Sequence of chain 1.B:
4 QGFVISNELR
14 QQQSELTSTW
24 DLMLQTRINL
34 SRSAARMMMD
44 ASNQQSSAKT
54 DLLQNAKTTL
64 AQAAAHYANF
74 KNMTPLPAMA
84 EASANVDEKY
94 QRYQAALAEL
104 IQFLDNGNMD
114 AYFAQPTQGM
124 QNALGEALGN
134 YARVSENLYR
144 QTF

Binding-site contacts:
Ligand atom N contacts residue GLN118 of chain 1.A at 2.9 Å (h-bond).
Ligand atom OXT contacts residue ARG30 of chain 1.A at 2.7 Å (salt-bridge).
Ligand atom CG contacts residue ARG35 of chain 1.B at 3.6 Å.
Ligand atom OXT contacts residue GLN121 of chain 1.A at 4.5 Å.
Ligand atom O contacts residue ARG35 of chain 1.B at 4.3 Å.
Ligand atom C contacts residue ARG35 of chain 1.B at 3.9 Å.
Ligand atom O contacts residue THR120 of chain 1.A at 3.6 Å (h-bond).
Ligand atom C contacts residue LEU103 of chain 1.A at 4.4 Å (hydrophobic).
Ligand atom CA contacts residue THR120 of chain 1.A at 3.2 Å.
Ligand atom CB contacts residue PHE116 of chain 1.A at 4.0 Å (hydrophobic).
Ligand atom OXT contacts residue ARG35 of chain 1.B at 3.3 Å (salt-bridge).
Ligand atom OD1 contacts residue PHE116 of chain 1.A at 3.6 Å.
Ligand atom OXT contacts residue THR120 of chain 1.A at 3.2 Å (h-bond).
Ligand atom O contacts residue ARG30 of chain 1.A at 2.9 Å (salt-bridge).
Ligand atom N contacts residue THR120 of chain 1.A at 3.0 Å (h-bond).
Ligand atom OD1 contacts residue TYR115 of chain 1.A at 4.4 Å.
Ligand atom C contacts residue ARG30 of chain 1.A at 3.1 Å.
Ligand atom N contacts residue TYR115 of chain 1.A at 3.0 Å (h-bond).
Ligand atom CB contacts residue TYR115 of chain 1.A at 3.1 Å (hydrophobic).
Ligand atom CA contacts residue TYR115 of chain 1.A at 3.2 Å (hydrophobic).
Ligand atom O contacts residue TYR115 of chain 1.A at 4.5 Å.
Ligand atom OD2 contacts residue PHE116 of chain 1.A at 3.7 Å.
Ligand atom CA contacts residue GLN118 of chain 1.A at 4.2 Å.
Ligand atom CG contacts residue PHE116 of chain 1.A at 3.6 Å (hydrophobic).
Ligand atom OD2 contacts residue ARG35 of chain 1.B at 3.3 Å (salt-bridge).
Ligand atom N contacts residue PHE116 of chain 1.A at 3.6 Å.
Ligand atom OD1 contacts residue ARG39 of chain 1.B at 2.7 Å (salt-bridge).
Ligand atom OD2 contacts residue TYR115 of chain 1.A at 4.0 Å.
Ligand atom CG contacts residue ARG39 of chain 1.B at 3.4 Å.
Ligand atom O contacts residue LEU103 of chain 1.A at 4.1 Å.
Ligand atom CG contacts residue TYR115 of chain 1.A at 4.1 Å (hydrophobic).
Ligand atom C contacts residue THR120 of chain 1.A at 3.1 Å.
Ligand atom CA contacts residue LEU103 of chain 1.A at 4.0 Å (hydrophobic).
Ligand atom OXT contacts residue GLN118 of chain 1.A at 4.4 Å.
Ligand atom OD1 contacts residue ARG35 of chain 1.B at 3.3 Å (salt-bridge).
Ligand atom OD2 contacts residue ARG39 of chain 1.B at 2.9 Å (salt-bridge).

A protein and the small-molecule ligand that binds it are described below.
Small molecule (SMILES): N[C@@H](CC(=O)O)C(=O)O

Sequence of chain 1.A:
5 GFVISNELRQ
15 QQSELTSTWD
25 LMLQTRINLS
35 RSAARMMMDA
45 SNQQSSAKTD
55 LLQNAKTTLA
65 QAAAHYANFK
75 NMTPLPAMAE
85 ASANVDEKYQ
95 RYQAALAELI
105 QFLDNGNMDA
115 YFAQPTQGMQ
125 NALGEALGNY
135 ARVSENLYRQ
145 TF